Sequence of chain 1.B:
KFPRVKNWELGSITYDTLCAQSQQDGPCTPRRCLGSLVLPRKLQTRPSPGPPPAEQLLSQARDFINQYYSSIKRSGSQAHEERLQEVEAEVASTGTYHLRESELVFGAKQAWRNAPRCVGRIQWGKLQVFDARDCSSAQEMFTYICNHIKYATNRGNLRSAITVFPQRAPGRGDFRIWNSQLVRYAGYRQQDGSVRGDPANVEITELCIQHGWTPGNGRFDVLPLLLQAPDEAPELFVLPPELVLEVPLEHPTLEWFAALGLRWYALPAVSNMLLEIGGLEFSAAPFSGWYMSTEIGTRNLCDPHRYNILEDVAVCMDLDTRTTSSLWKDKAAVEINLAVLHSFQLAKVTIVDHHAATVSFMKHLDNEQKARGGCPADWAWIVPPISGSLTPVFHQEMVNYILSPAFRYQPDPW

Binding-site contacts:
Ligand atom C contacts residue ASN302 of chain 1.B at 3.6 Å.
Ligand atom CB contacts residue GLN183 of chain 1.B at 3.6 Å.
Ligand atom NH2 contacts residue HEM1 of chain 1.M at 3.4 Å.
Ligand atom NH2 contacts residue CMO1 of chain 1.O at 4.1 Å.
Ligand atom N contacts residue GLU297 of chain 1.B at 2.8 Å (salt-bridge).
Ligand atom CG contacts residue HEM1 of chain 1.M at 4.0 Å.
Ligand atom NH1 contacts residue HEM1 of chain 1.M at 3.6 Å (h-bond).
Ligand atom O contacts residue ARG186 of chain 1.B at 3.8 Å.
Ligand atom NH1 contacts residue PRO270 of chain 1.B at 3.6 Å.
Ligand atom CZ contacts residue HEM1 of chain 1.M at 3.7 Å.
Ligand atom OXT contacts residue GLU297 of chain 1.B at 3.9 Å.
Ligand atom NH2 contacts residue PRO270 of chain 1.B at 4.1 Å.
Ligand atom CD contacts residue CMO1 of chain 1.O at 2.7 Å.
Ligand atom NH2 contacts residue TYR293 of chain 1.B at 3.8 Å.
Ligand atom CZ contacts residue TRP292 of chain 1.B at 3.7 Å (hydrophobic).
Ligand atom CA contacts residue GLN183 of chain 1.B at 3.6 Å.
Ligand atom O contacts residue TYR293 of chain 1.B at 2.7 Å (h-bond).
Ligand atom N contacts residue HEM1 of chain 1.M at 3.1 Å (h-bond).
Ligand atom NH1 contacts residue TRP292 of chain 1.B at 3.8 Å.
Ligand atom NH2 contacts residue TRP292 of chain 1.B at 2.7 Å (h-bond).
Ligand atom NE contacts residue GLU297 of chain 1.B at 2.6 Å (salt-bridge).
Ligand atom CB contacts residue GLU297 of chain 1.B at 3.2 Å.
Ligand atom OXT contacts residue ASN302 of chain 1.B at 2.7 Å (h-bond).
Ligand atom C contacts residue TYR293 of chain 1.B at 3.5 Å (hydrophobic).
Ligand atom OXT contacts residue TYR293 of chain 1.B at 3.6 Å.
Ligand atom CZ contacts residue GLU297 of chain 1.B at 3.5 Å.
Ligand atom O contacts residue TYR267 of chain 1.B at 3.6 Å (h-bond).
Ligand atom CG contacts residue CMO1 of chain 1.O at 4.0 Å.
Ligand atom NE contacts residue PRO270 of chain 1.B at 4.1 Å.
Ligand atom CZ contacts residue CMO1 of chain 1.O at 3.0 Å.
Ligand atom NE contacts residue CMO1 of chain 1.O at 3.0 Å (h-bond).
Ligand atom CG contacts residue GLU297 of chain 1.B at 3.2 Å.
Ligand atom O contacts residue ASN302 of chain 1.B at 3.7 Å.
Ligand atom CZ contacts residue PRO270 of chain 1.B at 3.8 Å (hydrophobic).
Ligand atom NH1 contacts residue CMO1 of chain 1.O at 2.4 Å (h-bond).
Ligand atom CA contacts residue GLU297 of chain 1.B at 3.5 Å.
Ligand atom CD contacts residue GLU297 of chain 1.B at 3.5 Å.
Ligand atom O contacts residue GLN183 of chain 1.B at 2.8 Å (h-bond).
Ligand atom NH2 contacts residue GLU297 of chain 1.B at 2.6 Å (salt-bridge).
Ligand atom C contacts residue GLN183 of chain 1.B at 3.5 Å.

A small-molecule ligand and the protein it binds are described below.
Small molecule (SMILES): NC(=[NH2+])NCCC[C@H](N)C(=O)O